Sequence of chain 1.A:
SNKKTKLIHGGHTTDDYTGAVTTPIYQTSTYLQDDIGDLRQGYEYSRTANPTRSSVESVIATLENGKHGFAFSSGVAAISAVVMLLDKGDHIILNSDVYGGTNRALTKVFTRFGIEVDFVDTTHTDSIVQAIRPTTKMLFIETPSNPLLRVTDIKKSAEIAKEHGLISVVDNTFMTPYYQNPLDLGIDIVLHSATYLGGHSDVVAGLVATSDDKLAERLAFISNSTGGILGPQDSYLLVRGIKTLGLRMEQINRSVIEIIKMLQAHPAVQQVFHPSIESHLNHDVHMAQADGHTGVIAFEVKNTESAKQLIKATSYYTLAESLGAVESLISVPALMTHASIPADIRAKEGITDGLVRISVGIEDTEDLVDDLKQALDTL

Binding-site contacts:
Ligand atom C11 contacts residue HIS339 of chain 1.A at 4.3 Å.
Ligand atom O1 contacts residue THR338 of chain 1.A at 4.1 Å.
Ligand atom BR contacts residue ILE342 of chain 1.A at 4.1 Å.
Ligand atom C3 contacts residue ASN103 of chain 1.A at 3.9 Å.
Ligand atom N2 contacts residue ILE342 of chain 1.A at 3.7 Å.
Ligand atom O1 contacts residue GLY100 of chain 1.A at 3.5 Å.
Ligand atom C7 contacts residue HIS339 of chain 1.A at 4.3 Å.
Ligand atom C5 contacts residue ILE342 of chain 1.A at 3.6 Å (hydrophobic).
Ligand atom C9 contacts residue ILE342 of chain 1.A at 3.9 Å (hydrophobic).
Ligand atom C8 contacts residue ASN103 of chain 1.A at 4.3 Å.
Ligand atom BR contacts residue GLU350 of chain 1.A at 3.4 Å.
Ligand atom C7 contacts residue ILE342 of chain 1.A at 3.3 Å (hydrophobic).
Ligand atom C11 contacts residue GLY100 of chain 1.A at 3.9 Å.
Ligand atom C5 contacts residue ILE346 of chain 1.A at 4.4 Å (hydrophobic).
Ligand atom C5 contacts residue GLU350 of chain 1.A at 4.2 Å.
Ligand atom O2 contacts residue SER341 of chain 1.A at 3.4 Å (h-bond).
Ligand atom C9 contacts residue ASN103 of chain 1.A at 4.5 Å.
Ligand atom C13 contacts residue SER341 of chain 1.A at 3.9 Å.
Ligand atom C11 contacts residue ILE342 of chain 1.A at 4.4 Å (hydrophobic).
Ligand atom C8 contacts residue ILE342 of chain 1.A at 3.5 Å (hydrophobic).
Ligand atom O3 contacts residue THR338 of chain 1.A at 4.3 Å.
Ligand atom C12 contacts residue THR338 of chain 1.A at 4.3 Å.
Ligand atom N1 contacts residue ASN103 of chain 1.A at 3.6 Å.
Ligand atom O3 contacts residue GLY100 of chain 1.A at 4.1 Å.
Ligand atom N2 contacts residue HIS339 of chain 1.A at 4.4 Å.
Ligand atom O2 contacts residue THR338 of chain 1.A at 2.8 Å (h-bond).
Ligand atom C11 contacts residue THR338 of chain 1.A at 4.5 Å.
Ligand atom O1 contacts residue HIS339 of chain 1.A at 3.5 Å (h-bond).
Ligand atom C10 contacts residue GLY100 of chain 1.A at 4.0 Å.
Ligand atom C6 contacts residue ILE342 of chain 1.A at 3.3 Å (hydrophobic).
Ligand atom C10 contacts residue ASN103 of chain 1.A at 3.7 Å.
Ligand atom N1 contacts residue ILE342 of chain 1.A at 4.3 Å.
Ligand atom C13 contacts residue THR338 of chain 1.A at 3.6 Å.
Ligand atom C12 contacts residue ILE342 of chain 1.A at 4.5 Å (hydrophobic).
Ligand atom C2 contacts residue ASN103 of chain 1.A at 3.0 Å.
Ligand atom C12 contacts residue SER341 of chain 1.A at 3.8 Å.
Ligand atom BR contacts residue HIS339 of chain 1.A at 4.1 Å.
Ligand atom N2 contacts residue THR338 of chain 1.A at 4.0 Å.
Ligand atom C4 contacts residue ILE342 of chain 1.A at 3.9 Å (hydrophobic).
Ligand atom BR contacts residue ILE352 of chain 1.A at 4.5 Å.

A small-molecule ligand and the protein it binds are described below.
Small molecule (SMILES): O=C(O)CNC(=O)Cn1ccc2ccc(Br)cc21